The protein below binds the small molecule below.
Small molecule (SMILES): CC(=O)Nc1nc2ncc(C(C)=O)nc2c(=O)[nH]1

Sequence of chain 1.D:
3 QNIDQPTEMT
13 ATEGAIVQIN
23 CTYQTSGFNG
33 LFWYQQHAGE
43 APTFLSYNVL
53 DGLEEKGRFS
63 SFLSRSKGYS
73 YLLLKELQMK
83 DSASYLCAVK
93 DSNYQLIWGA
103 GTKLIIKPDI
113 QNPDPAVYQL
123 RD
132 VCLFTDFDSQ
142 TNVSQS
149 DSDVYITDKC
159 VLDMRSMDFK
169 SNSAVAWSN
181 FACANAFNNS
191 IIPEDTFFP

Binding-site contacts:
Ligand atom N3 contacts residue TYR8 of chain 1.C at 3.5 Å.
Ligand atom C4 contacts residue LYS44 of chain 1.C at 2.9 Å.
Ligand atom O2 contacts residue TYR8 of chain 1.C at 3.7 Å.
Ligand atom C6 contacts residue LYS44 of chain 1.C at 1.4 Å.
Ligand atom N2 contacts residue TYR63 of chain 1.C at 3.3 Å.
Ligand atom C2 contacts residue TRP157 of chain 1.C at 3.9 Å (hydrophobic).
Ligand atom C9 contacts residue ARG95 of chain 1.C at 4.0 Å.
Ligand atom C2 contacts residue TYR96 of chain 1.D at 3.4 Å (hydrophobic).
Ligand atom N3 contacts residue LYS44 of chain 1.C at 3.7 Å.
Ligand atom C6 contacts residue TYR8 of chain 1.C at 3.7 Å (hydrophobic).
Ligand atom O2 contacts residue HIS10 of chain 1.C at 3.2 Å.
Ligand atom C3 contacts residue TYR63 of chain 1.C at 4.2 Å (hydrophobic).
Ligand atom C6 contacts residue LEU67 of chain 1.C at 4.0 Å (hydrophobic).
Ligand atom C1 contacts residue ARG95 of chain 1.C at 3.6 Å.
Ligand atom C9 contacts residue TYR8 of chain 1.C at 4.0 Å (hydrophobic).
Ligand atom N2 contacts residue TYR8 of chain 1.C at 3.8 Å.
Ligand atom C5 contacts residue TYR63 of chain 1.C at 4.0 Å (hydrophobic).
Ligand atom C3 contacts residue TYR96 of chain 1.D at 4.2 Å (hydrophobic).
Ligand atom C8 contacts residue TYR8 of chain 1.C at 3.7 Å (hydrophobic).
Ligand atom N4 contacts residue ARG95 of chain 1.C at 3.7 Å.
Ligand atom N contacts residue TRP157 of chain 1.C at 3.5 Å.
Ligand atom C1 contacts residue TYR96 of chain 1.D at 4.0 Å (hydrophobic).
Ligand atom O2 contacts residue ARG95 of chain 1.C at 3.4 Å (salt-bridge).
Ligand atom C contacts residue ILE97 of chain 1.C at 3.7 Å (hydrophobic).
Ligand atom N1 contacts residue TYR96 of chain 1.D at 3.0 Å (h-bond).
Ligand atom C5 contacts residue TYR8 of chain 1.C at 3.4 Å (hydrophobic).
Ligand atom C1 contacts residue ILE97 of chain 1.C at 3.7 Å (hydrophobic).
Ligand atom C contacts residue TYR153 of chain 1.C at 3.3 Å (hydrophobic).
Ligand atom C4 contacts residue TYR63 of chain 1.C at 3.4 Å (hydrophobic).
Ligand atom C contacts residue ARG95 of chain 1.C at 4.2 Å.
Ligand atom O contacts residue ILE97 of chain 1.C at 3.6 Å.
Ligand atom C5 contacts residue LYS44 of chain 1.C at 2.5 Å.
Ligand atom N contacts residue TYR96 of chain 1.D at 3.0 Å (h-bond).
Ligand atom N1 contacts residue TRP157 of chain 1.C at 3.7 Å.
Ligand atom C1 contacts residue TYR153 of chain 1.C at 4.2 Å (hydrophobic).
Ligand atom C contacts residue TRP157 of chain 1.C at 3.7 Å (hydrophobic).
Ligand atom C contacts residue TYR96 of chain 1.D at 4.1 Å (hydrophobic).
Ligand atom C4 contacts residue TYR8 of chain 1.C at 3.5 Å (hydrophobic).
Ligand atom C3 contacts residue TYR8 of chain 1.C at 3.8 Å (hydrophobic).
Ligand atom O contacts residue ARG95 of chain 1.C at 2.5 Å (salt-bridge).

Sequence of chain 1.C:
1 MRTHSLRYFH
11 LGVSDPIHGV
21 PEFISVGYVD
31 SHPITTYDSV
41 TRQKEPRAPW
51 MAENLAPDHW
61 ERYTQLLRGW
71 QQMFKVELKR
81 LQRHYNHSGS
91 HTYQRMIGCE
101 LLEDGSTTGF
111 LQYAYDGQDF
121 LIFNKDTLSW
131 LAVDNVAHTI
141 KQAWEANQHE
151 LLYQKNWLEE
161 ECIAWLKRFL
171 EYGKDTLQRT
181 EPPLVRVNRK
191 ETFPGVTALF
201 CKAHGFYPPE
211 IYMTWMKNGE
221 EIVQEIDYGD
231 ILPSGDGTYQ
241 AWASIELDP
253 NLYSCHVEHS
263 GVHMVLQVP